Binding-site contacts:
Ligand atom C6 contacts residue PRO25 of chain 1.B at 3.6 Å (hydrophobic).
Ligand atom O2 contacts residue GLY289 of chain 1.B at 3.0 Å (h-bond).
Ligand atom C2 contacts residue ALA58 of chain 1.B at 3.8 Å (hydrophobic).
Ligand atom C3 contacts residue GLY289 of chain 1.B at 3.8 Å.
Ligand atom O3 contacts residue SER290 of chain 1.B at 2.8 Å (h-bond).
Ligand atom C2 contacts residue GLY289 of chain 1.B at 4.0 Å.
Ligand atom O6 contacts residue TRP231 of chain 1.B at 3.5 Å.
Ligand atom O5 contacts residue GLU177 of chain 1.B at 3.9 Å.
Ligand atom C1 contacts residue GLU177 of chain 1.B at 3.3 Å.
Ligand atom O7 contacts residue ALA58 of chain 1.B at 3.9 Å.
Ligand atom C1 contacts residue ARG23 of chain 1.B at 3.9 Å.
Ligand atom C6 contacts residue TRP231 of chain 1.B at 3.6 Å (hydrophobic).
Ligand atom C8 contacts residue GLY288 of chain 1.B at 3.7 Å.
Ligand atom O4 contacts residue LEU24 of chain 1.B at 3.6 Å.
Ligand atom C3 contacts residue ASP128 of chain 1.B at 3.3 Å.
Ligand atom C4 contacts residue LEU323 of chain 1.B at 3.7 Å (hydrophobic).
Ligand atom C5 contacts residue TRP252 of chain 1.B at 3.9 Å (hydrophobic).
Ligand atom O4 contacts residue GLN79 of chain 1.B at 3.1 Å (h-bond).
Ligand atom O7 contacts residue ARG23 of chain 1.B at 3.1 Å (salt-bridge).
Ligand atom C3 contacts residue TRP252 of chain 1.B at 3.5 Å (hydrophobic).
Ligand atom O2 contacts residue GLY288 of chain 1.B at 3.2 Å.
Ligand atom O3 contacts residue ASP128 of chain 1.B at 2.7 Å (salt-bridge).
Ligand atom N2 contacts residue ASN180 of chain 1.B at 3.9 Å.
Ligand atom C4 contacts residue ASP128 of chain 1.B at 3.5 Å.
Ligand atom O1 contacts residue ASN180 of chain 1.B at 3.5 Å (h-bond).
Ligand atom O3 contacts residue ARG23 of chain 1.B at 3.1 Å (salt-bridge).
Ligand atom O4 contacts residue LEU323 of chain 1.B at 4.0 Å.
Ligand atom C3 contacts residue SER290 of chain 1.B at 3.7 Å.
Ligand atom O6 contacts residue PRO25 of chain 1.B at 3.4 Å.
Ligand atom O3 contacts residue GLY289 of chain 1.B at 3.1 Å.
Ligand atom C2 contacts residue ARG23 of chain 1.B at 3.8 Å.
Ligand atom C2 contacts residue SER290 of chain 1.B at 3.6 Å.
Ligand atom C5 contacts residue TRP231 of chain 1.B at 3.6 Å (hydrophobic).
Ligand atom O6 contacts residue LEU256 of chain 1.B at 3.6 Å.
Ligand atom O4 contacts residue ALA58 of chain 1.B at 3.3 Å.
Ligand atom O1 contacts residue GLU177 of chain 1.B at 2.6 Å (salt-bridge).
Ligand atom O2 contacts residue SER290 of chain 1.B at 3.7 Å.
Ligand atom C8 contacts residue ASN180 of chain 1.B at 3.5 Å.
Ligand atom C1 contacts residue TRP252 of chain 1.B at 3.9 Å (hydrophobic).
Ligand atom O5 contacts residue TRP231 of chain 1.B at 3.6 Å.

Sequence of chain 1.B:
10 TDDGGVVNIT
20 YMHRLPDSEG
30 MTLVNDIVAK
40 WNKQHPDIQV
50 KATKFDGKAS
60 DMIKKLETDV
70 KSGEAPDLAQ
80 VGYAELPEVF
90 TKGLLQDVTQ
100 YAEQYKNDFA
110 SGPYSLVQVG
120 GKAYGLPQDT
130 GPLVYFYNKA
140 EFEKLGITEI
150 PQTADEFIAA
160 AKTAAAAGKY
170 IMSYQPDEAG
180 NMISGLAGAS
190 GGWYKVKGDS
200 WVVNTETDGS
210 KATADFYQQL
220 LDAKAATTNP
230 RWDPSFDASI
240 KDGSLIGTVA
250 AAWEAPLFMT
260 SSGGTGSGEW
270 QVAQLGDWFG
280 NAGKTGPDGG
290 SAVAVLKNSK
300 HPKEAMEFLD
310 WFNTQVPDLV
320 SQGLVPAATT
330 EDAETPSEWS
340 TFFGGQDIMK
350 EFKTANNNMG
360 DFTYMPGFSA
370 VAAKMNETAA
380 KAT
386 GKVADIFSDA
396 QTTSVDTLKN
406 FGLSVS

This small molecule binds to this protein.
Small molecule (SMILES): CC(=O)N[C@@H]1[C@@H](O[C@@H]2O[C@H](CO)[C@H](O)[C@H](O)[C@H]2O)[C@@H](O)[C@@H](CO)O[C@H]1O